Binding-site contacts:
Ligand atom O7 contacts residue ASN333 of chain 3.C at 4.0 Å.
Ligand atom O4 contacts residue NAG2 of chain 3.I at 4.0 Å.
Ligand atom C1 contacts residue NAG2 of chain 3.I at 4.2 Å.
Ligand atom C5 contacts residue ASN333 of chain 3.C at 3.7 Å.
Ligand atom C3 contacts residue ASN333 of chain 3.C at 3.8 Å.
Ligand atom C2 contacts residue ASN333 of chain 3.C at 2.5 Å.
Ligand atom N2 contacts residue ASN333 of chain 3.C at 2.9 Å (h-bond).
Ligand atom C7 contacts residue ASN356 of chain 3.C at 4.0 Å.
Ligand atom O7 contacts residue SER358 of chain 3.C at 3.5 Å (h-bond).
Ligand atom O5 contacts residue ASN333 of chain 3.C at 2.4 Å (h-bond).
Ligand atom C8 contacts residue THR342 of chain 3.C at 4.2 Å.
Ligand atom C3 contacts residue NAG2 of chain 3.I at 4.2 Å.
Ligand atom O5 contacts residue SER358 of chain 3.C at 4.4 Å.
Ligand atom O3 contacts residue NAG1 of chain 3.I at 3.6 Å (h-bond).
Ligand atom C7 contacts residue NAG1 of chain 3.I at 3.4 Å.
Ligand atom C2 contacts residue NAG1 of chain 3.I at 4.3 Å.
Ligand atom C7 contacts residue ASN333 of chain 3.C at 3.6 Å.
Ligand atom N2 contacts residue NAG2 of chain 3.I at 4.0 Å.
Ligand atom O6 contacts residue NAG1 of chain 3.I at 3.6 Å.
Ligand atom C6 contacts residue NAG2 of chain 3.I at 4.1 Å.
Ligand atom O7 contacts residue NAG1 of chain 3.I at 2.6 Å (h-bond).
Ligand atom C1 contacts residue SER358 of chain 3.C at 3.7 Å.
Ligand atom C7 contacts residue NAG2 of chain 3.I at 4.4 Å.
Ligand atom C2 contacts residue SER358 of chain 3.C at 3.9 Å.
Ligand atom O6 contacts residue NAG2 of chain 3.I at 2.8 Å (h-bond).
Ligand atom C5 contacts residue NAG2 of chain 3.I at 3.8 Å.
Ligand atom C4 contacts residue NAG2 of chain 3.I at 4.4 Å.
Ligand atom O7 contacts residue ASN356 of chain 3.C at 3.2 Å (h-bond).
Ligand atom C7 contacts residue SER358 of chain 3.C at 3.7 Å.
Ligand atom C8 contacts residue NAG1 of chain 3.I at 4.2 Å.
Ligand atom O5 contacts residue NAG2 of chain 3.I at 4.4 Å.
Ligand atom C8 contacts residue NAG2 of chain 3.I at 3.8 Å.
Ligand atom C8 contacts residue ASN356 of chain 3.C at 4.4 Å.
Ligand atom O5 contacts residue NAG1 of chain 3.I at 4.4 Å.
Ligand atom N2 contacts residue NAG1 of chain 3.I at 4.2 Å.
Ligand atom C1 contacts residue NAG1 of chain 3.I at 4.3 Å.
Ligand atom C1 contacts residue ASN333 of chain 3.C at 1.4 Å.
Ligand atom N2 contacts residue SER358 of chain 3.C at 3.9 Å.
Ligand atom C4 contacts residue ASN333 of chain 3.C at 4.3 Å.
Ligand atom C4 contacts residue NAG1 of chain 3.I at 4.0 Å.

Sequence of chain 3.C:
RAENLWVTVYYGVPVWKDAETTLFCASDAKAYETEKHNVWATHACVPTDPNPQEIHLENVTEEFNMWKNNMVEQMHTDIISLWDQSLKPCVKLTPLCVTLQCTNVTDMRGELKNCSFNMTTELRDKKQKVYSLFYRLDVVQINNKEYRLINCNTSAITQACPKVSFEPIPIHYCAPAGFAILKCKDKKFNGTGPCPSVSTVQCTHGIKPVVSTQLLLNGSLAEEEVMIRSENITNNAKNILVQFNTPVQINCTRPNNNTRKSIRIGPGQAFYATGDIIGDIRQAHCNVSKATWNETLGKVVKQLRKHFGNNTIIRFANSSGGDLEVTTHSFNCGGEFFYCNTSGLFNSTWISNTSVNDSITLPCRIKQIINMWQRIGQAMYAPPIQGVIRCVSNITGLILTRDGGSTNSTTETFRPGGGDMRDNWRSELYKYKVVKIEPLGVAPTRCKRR

A protein and the small-molecule ligand that binds it are described below.
Small molecule (SMILES): CC(=O)N[C@H]1[C@H](O[C@H]2[C@H](O)[C@@H](NC(C)=O)CO[C@@H]2CO)O[C@H](CO)[C@@H](O[C@@H]2O[C@H](CO)[C@@H](O)[C@H](O)[C@@H]2O)[C@@H]1O